This protein binds this small molecule.
Small molecule (SMILES): C[C@H]1CC[C@@H](N)CN1c1ncnc2[nH]c(Cl)c(-c3cccc(C#N)c3)c12

Binding-site contacts:
Ligand atom C11 contacts residue PHE117 of chain 1.B at 3.9 Å (hydrophobic).
Ligand atom C3 contacts residue LEU168 of chain 1.B at 3.8 Å (hydrophobic).
Ligand atom C12 contacts residue LEU168 of chain 1.B at 3.6 Å (hydrophobic).
Ligand atom C1 contacts residue LYS70 of chain 1.B at 3.9 Å.
Ligand atom C18 contacts residue ASP125 of chain 1.B at 3.5 Å.
Ligand atom C6 contacts residue ASP179 of chain 1.B at 4.0 Å.
Ligand atom C12 contacts residue GLU116 of chain 1.B at 3.9 Å.
Ligand atom N3 contacts residue GLY121 of chain 1.B at 3.9 Å.
Ligand atom C4 contacts residue ALA178 of chain 1.B at 4.0 Å (hydrophobic).
Ligand atom N1 contacts residue ASP179 of chain 1.B at 3.9 Å.
Ligand atom N2 contacts residue LEU168 of chain 1.B at 3.5 Å.
Ligand atom C9 contacts residue LEU168 of chain 1.B at 3.6 Å (hydrophobic).
Ligand atom CL1 contacts residue MET115 of chain 1.B at 3.5 Å.
Ligand atom CL1 contacts residue VAL99 of chain 1.B at 3.8 Å.
Ligand atom C12 contacts residue ALA68 of chain 1.B at 4.0 Å (hydrophobic).
Ligand atom N4 contacts residue GLU116 of chain 1.B at 4.0 Å.
Ligand atom C5 contacts residue ASN166 of chain 1.B at 4.1 Å.
Ligand atom C12 contacts residue CYS118 of chain 1.B at 4.0 Å (hydrophobic).
Ligand atom C19 contacts residue VAL55 of chain 1.B at 3.6 Å (hydrophobic).
Ligand atom C1 contacts residue ASP179 of chain 1.B at 3.9 Å.
Ligand atom N1 contacts residue LYS70 of chain 1.B at 2.8 Å.
Ligand atom N2 contacts residue GLU116 of chain 1.B at 3.0 Å (salt-bridge).
Ligand atom N6 contacts residue ASP125 of chain 1.B at 2.7 Å (salt-bridge).
Ligand atom C13 contacts residue LEU168 of chain 1.B at 3.7 Å (hydrophobic).
Ligand atom C10 contacts residue LEU168 of chain 1.B at 3.5 Å (hydrophobic).
Ligand atom C11 contacts residue CYS118 of chain 1.B at 3.2 Å (hydrophobic).
Ligand atom C1 contacts residue GLY50 of chain 1.B at 4.0 Å.
Ligand atom C10 contacts residue ALA68 of chain 1.B at 4.0 Å (hydrophobic).
Ligand atom N4 contacts residue PHE117 of chain 1.B at 3.7 Å.
Ligand atom C2 contacts residue ASP125 of chain 1.B at 3.7 Å.
Ligand atom C10 contacts residue GLU116 of chain 1.B at 3.9 Å.
Ligand atom C5 contacts residue ASP179 of chain 1.B at 3.4 Å.
Ligand atom C4 contacts residue ASN166 of chain 1.B at 3.9 Å.
Ligand atom C16 contacts residue GLY49 of chain 1.B at 4.0 Å.
Ligand atom C3 contacts residue ALA178 of chain 1.B at 3.9 Å (hydrophobic).
Ligand atom N4 contacts residue CYS118 of chain 1.B at 3.0 Å (h-bond).
Ligand atom C19 contacts residue LEU47 of chain 1.B at 3.3 Å (hydrophobic).
Ligand atom C4 contacts residue ALA165 of chain 1.B at 4.1 Å (hydrophobic).
Ligand atom N2 contacts residue ALA68 of chain 1.B at 3.5 Å.
Ligand atom CL1 contacts residue GLU116 of chain 1.B at 4.0 Å.

Sequence of chain 1.B:
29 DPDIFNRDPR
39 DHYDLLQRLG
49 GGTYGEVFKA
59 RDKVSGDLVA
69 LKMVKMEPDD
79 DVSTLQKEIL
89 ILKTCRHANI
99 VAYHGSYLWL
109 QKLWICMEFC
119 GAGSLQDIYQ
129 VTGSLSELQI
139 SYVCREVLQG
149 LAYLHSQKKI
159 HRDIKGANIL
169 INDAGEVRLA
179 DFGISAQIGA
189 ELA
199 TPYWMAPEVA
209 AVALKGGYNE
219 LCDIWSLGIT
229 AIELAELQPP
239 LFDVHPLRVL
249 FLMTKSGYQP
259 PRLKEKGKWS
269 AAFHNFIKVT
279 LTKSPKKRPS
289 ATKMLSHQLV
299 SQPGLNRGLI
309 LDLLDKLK